The small molecule below binds the protein below.
Small molecule (SMILES): C[C@H](N)C(=O)N[C@@H](C)C(=O)N[C@@H](CO)CC(=O)O

Binding-site contacts:
Ligand atom CB contacts residue GLY428 of chain 1.C at 3.8 Å.
Ligand atom OXT contacts residue THR265 of chain 1.C at 2.7 Å (h-bond).
Ligand atom OD contacts residue GLY427 of chain 1.C at 3.7 Å.
Ligand atom N contacts residue SER104 of chain 1.C at 3.4 Å (h-bond).
Ligand atom C contacts residue PHE227 of chain 1.C at 4.5 Å (hydrophobic).
Ligand atom CG contacts residue GLY428 of chain 1.C at 4.2 Å.
Ligand atom O contacts residue TYR163 of chain 1.C at 4.0 Å.
Ligand atom OD contacts residue THR426 of chain 1.C at 3.7 Å.
Ligand atom O contacts residue LYS334 of chain 1.C at 2.5 Å (salt-bridge).
Ligand atom CG contacts residue GLY427 of chain 1.C at 4.5 Å.
Ligand atom OD contacts residue TYR263 of chain 1.C at 4.2 Å.
Ligand atom OD contacts residue GLY428 of chain 1.C at 3.3 Å (h-bond).
Ligand atom C contacts residue THR265 of chain 1.C at 3.9 Å.
Ligand atom CA contacts residue GLY428 of chain 1.C at 4.0 Å.
Ligand atom CG contacts residue TYR263 of chain 1.C at 3.8 Å (hydrophobic).
Ligand atom CB contacts residue LEU232 of chain 1.C at 4.3 Å (hydrophobic).
Ligand atom OXT contacts residue LYS107 of chain 1.C at 4.3 Å.
Ligand atom CA contacts residue SER104 of chain 1.C at 2.4 Å.
Ligand atom CA contacts residue LYS107 of chain 1.C at 4.5 Å.
Ligand atom O contacts residue HIS162 of chain 1.C at 3.6 Å.
Ligand atom O contacts residue TYR163 of chain 1.C at 3.5 Å (h-bond).
Ligand atom O contacts residue PHE227 of chain 1.C at 3.8 Å.
Ligand atom CB contacts residue GLY428 of chain 1.C at 3.7 Å.
Ligand atom OXT contacts residue TYR163 of chain 1.C at 3.6 Å (h-bond).
Ligand atom O contacts residue GLY338 of chain 1.C at 4.3 Å.
Ligand atom CG contacts residue SER104 of chain 1.C at 1.4 Å.
Ligand atom CB contacts residue ALA103 of chain 1.C at 4.0 Å (hydrophobic).
Ligand atom CB contacts residue PHE227 of chain 1.C at 3.6 Å (hydrophobic).
Ligand atom CA contacts residue GLY428 of chain 1.C at 3.6 Å.
Ligand atom CG contacts residue LYS107 of chain 1.C at 4.2 Å.
Ligand atom N contacts residue GLY428 of chain 1.C at 3.0 Å (h-bond).
Ligand atom C contacts residue TYR163 of chain 1.C at 4.0 Å (hydrophobic).
Ligand atom OXT contacts residue SER104 of chain 1.C at 4.4 Å.
Ligand atom CB contacts residue SER104 of chain 1.C at 2.5 Å.
Ligand atom OXT contacts residue LYS334 of chain 1.C at 4.3 Å.
Ligand atom OD contacts residue SER104 of chain 1.C at 2.3 Å (h-bond).
Ligand atom C contacts residue GLY428 of chain 1.C at 3.6 Å.
Ligand atom C contacts residue LYS334 of chain 1.C at 3.8 Å.
Ligand atom C contacts residue SER104 of chain 1.C at 3.9 Å.
Ligand atom O contacts residue THR265 of chain 1.C at 4.3 Å.

Sequence of chain 1.C:
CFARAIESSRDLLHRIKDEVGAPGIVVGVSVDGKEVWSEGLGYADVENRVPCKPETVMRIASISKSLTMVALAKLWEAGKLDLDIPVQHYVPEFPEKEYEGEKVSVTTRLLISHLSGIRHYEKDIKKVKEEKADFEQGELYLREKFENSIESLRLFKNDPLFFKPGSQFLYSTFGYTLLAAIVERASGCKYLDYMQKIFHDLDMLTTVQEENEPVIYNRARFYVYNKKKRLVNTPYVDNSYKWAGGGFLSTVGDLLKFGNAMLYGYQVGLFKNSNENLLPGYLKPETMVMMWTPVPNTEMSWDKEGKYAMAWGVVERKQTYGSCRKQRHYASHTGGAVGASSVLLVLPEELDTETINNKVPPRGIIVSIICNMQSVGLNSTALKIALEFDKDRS